Binding-site contacts:
Ligand atom CAW contacts residue TYR70 of chain 1.B at 3.2 Å (hydrophobic).
Ligand atom OAT contacts residue MN1 of chain 1.F at 3.5 Å.
Ligand atom PBD contacts residue BHE1 of chain 1.H at 3.5 Å.
Ligand atom CAX contacts residue TYR70 of chain 1.B at 3.6 Å (hydrophobic).
Ligand atom O2' contacts residue PHE65 of chain 1.B at 2.6 Å (h-bond).
Ligand atom OAG contacts residue MN1 of chain 1.F at 2.1 Å.
Ligand atom CAJ contacts residue TRP125 of chain 1.B at 2.8 Å (hydrophobic).
Ligand atom CAK contacts residue TRP125 of chain 1.B at 3.3 Å (hydrophobic).
Ligand atom OAH contacts residue BHE1 of chain 1.H at 2.5 Å (h-bond).
Ligand atom CAN contacts residue TRP125 of chain 1.B at 3.4 Å (hydrophobic).
Ligand atom C4' contacts residue ARG132 of chain 1.B at 3.6 Å.
Ligand atom O3' contacts residue ASP155 of chain 1.B at 3.3 Å.
Ligand atom C2' contacts residue PHE65 of chain 1.B at 3.4 Å (hydrophobic).
Ligand atom OAG contacts residue ASP155 of chain 1.B at 3.2 Å (salt-bridge).
Ligand atom OAA contacts residue TYR70 of chain 1.B at 3.4 Å.
Ligand atom O3' contacts residue VAL156 of chain 1.B at 3.0 Å (h-bond).
Ligand atom CAM contacts residue TYR70 of chain 1.B at 3.1 Å (hydrophobic).
Ligand atom OAI contacts residue MN1 of chain 1.F at 2.2 Å.
Ligand atom OAI contacts residue ASP157 of chain 1.B at 2.9 Å (salt-bridge).
Ligand atom CAL contacts residue TRP125 of chain 1.B at 2.9 Å (hydrophobic).
Ligand atom C2' contacts residue TYR70 of chain 1.B at 3.6 Å (hydrophobic).
Ligand atom OAB contacts residue ILE67 of chain 1.B at 2.8 Å (h-bond).
Ligand atom NAQ contacts residue ILE67 of chain 1.B at 2.9 Å (h-bond).
Ligand atom PBE contacts residue MN1 of chain 1.F at 3.4 Å.
Ligand atom O2' contacts residue VAL156 of chain 1.B at 3.4 Å.
Ligand atom PBD contacts residue MN1 of chain 1.F at 3.3 Å.
Ligand atom OAB contacts residue PHE65 of chain 1.B at 3.5 Å (h-bond).
Ligand atom CAX contacts residue VAL128 of chain 1.B at 3.6 Å (hydrophobic).
Ligand atom C2' contacts residue VAL156 of chain 1.B at 3.5 Å (hydrophobic).
Ligand atom NAQ contacts residue TYR70 of chain 1.B at 3.4 Å.
Ligand atom OAI contacts residue ASP155 of chain 1.B at 3.3 Å (salt-bridge).
Ligand atom OAG contacts residue ASP157 of chain 1.B at 3.7 Å.
Ligand atom O3' contacts residue ASP157 of chain 1.B at 2.9 Å (salt-bridge).
Ligand atom OAD contacts residue LYS290 of chain 1.B at 3.2 Å.
Ligand atom CAK contacts residue TYR70 of chain 1.B at 3.7 Å (hydrophobic).
Ligand atom OAH contacts residue LYS290 of chain 1.B at 3.0 Å (salt-bridge).
Ligand atom CAV contacts residue TYR70 of chain 1.B at 3.3 Å (hydrophobic).
Ligand atom OAC contacts residue BHE1 of chain 1.H at 2.6 Å (h-bond).
Ligand atom CAU contacts residue TYR70 of chain 1.B at 3.5 Å (hydrophobic).
Ligand atom OAD contacts residue TYR70 of chain 1.B at 2.6 Å (h-bond).

The small molecule below binds the protein below.
Small molecule (SMILES): O=c1[nH]c(=O)n([C@@H]2O[C@H](COP(=O)(O)OP(=O)(O)O)[C@@H](O)[C@H]2O)cc1-c1ccccc1

Sequence of chain 1.B:
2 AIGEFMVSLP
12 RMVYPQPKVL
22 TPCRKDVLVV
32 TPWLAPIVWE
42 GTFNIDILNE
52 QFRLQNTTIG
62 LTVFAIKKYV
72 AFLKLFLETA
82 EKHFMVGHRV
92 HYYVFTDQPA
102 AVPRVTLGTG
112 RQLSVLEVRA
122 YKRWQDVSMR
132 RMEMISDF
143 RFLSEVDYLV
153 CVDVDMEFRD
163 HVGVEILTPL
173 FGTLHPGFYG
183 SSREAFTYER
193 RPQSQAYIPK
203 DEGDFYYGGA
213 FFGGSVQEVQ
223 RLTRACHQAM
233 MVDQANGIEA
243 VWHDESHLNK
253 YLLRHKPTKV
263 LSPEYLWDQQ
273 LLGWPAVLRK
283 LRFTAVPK